Binding-site contacts:
Ligand atom O2 contacts residue GLY430 of chain 1.H at 3.5 Å (h-bond).
Ligand atom C6 contacts residue THR438 of chain 1.H at 3.5 Å.
Ligand atom O2P contacts residue ARG405 of chain 1.H at 2.8 Å (salt-bridge).
Ligand atom C6 contacts residue SER353 of chain 1.H at 3.8 Å.
Ligand atom O4 contacts residue THR438 of chain 1.H at 3.5 Å (h-bond).
Ligand atom O5 contacts residue LEU347 of chain 1.H at 3.8 Å.
Ligand atom O1P contacts residue ARG405 of chain 1.H at 2.8 Å (salt-bridge).
Ligand atom O6 contacts residue THR349 of chain 1.H at 3.0 Å (h-bond).
Ligand atom P2 contacts residue THR349 of chain 1.H at 3.7 Å.
Ligand atom O6 contacts residue SER435 of chain 1.H at 3.8 Å.
Ligand atom O4 contacts residue TYR437 of chain 1.H at 2.9 Å (h-bond).
Ligand atom O4 contacts residue GLY434 of chain 1.H at 2.6 Å (h-bond).
Ligand atom O3 contacts residue GLY430 of chain 1.H at 3.2 Å.
Ligand atom P2 contacts residue SER435 of chain 1.H at 3.5 Å.
Ligand atom C5 contacts residue GLY434 of chain 1.H at 3.5 Å.
Ligand atom C4 contacts residue GLY434 of chain 1.H at 3.3 Å.
Ligand atom O1 contacts residue GLY434 of chain 1.H at 3.7 Å.
Ligand atom P2 contacts residue SER353 of chain 1.H at 3.6 Å.
Ligand atom O3 contacts residue ARG432 of chain 1.H at 2.7 Å (salt-bridge).
Ligand atom C6 contacts residue LEU347 of chain 1.H at 3.6 Å (hydrophobic).
Ligand atom O5P contacts residue SER435 of chain 1.H at 3.2 Å (h-bond).
Ligand atom O2 contacts residue LEU347 of chain 1.H at 3.5 Å.
Ligand atom O5P contacts residue SER353 of chain 1.H at 3.6 Å.
Ligand atom P2 contacts residue THR348 of chain 1.H at 3.5 Å.
Ligand atom O3 contacts residue TRP398 of chain 1.H at 3.7 Å.
Ligand atom C3 contacts residue GLY434 of chain 1.H at 3.5 Å.
Ligand atom O5P contacts residue GLY436 of chain 1.H at 2.9 Å (h-bond).
Ligand atom O3P contacts residue GLY434 of chain 1.H at 2.8 Å (h-bond).
Ligand atom O4P contacts residue SER353 of chain 1.H at 2.7 Å (h-bond).
Ligand atom O4 contacts residue GLY436 of chain 1.H at 3.7 Å.
Ligand atom O6P contacts residue THR349 of chain 1.H at 3.3 Å (h-bond).
Ligand atom C3 contacts residue ARG432 of chain 1.H at 3.3 Å.
Ligand atom O4P contacts residue THR348 of chain 1.H at 2.5 Å (h-bond).
Ligand atom P1 contacts residue ARG405 of chain 1.H at 3.7 Å.
Ligand atom O1P contacts residue TRP398 of chain 1.H at 2.8 Å (h-bond).
Ligand atom O6P contacts residue THR350 of chain 1.H at 2.6 Å (h-bond).
Ligand atom O6P contacts residue THR348 of chain 1.H at 3.6 Å (h-bond).
Ligand atom O6P contacts residue SER435 of chain 1.H at 2.8 Å (h-bond).
Ligand atom O6 contacts residue THR348 of chain 1.H at 3.6 Å.
Ligand atom O3P contacts residue PRO433 of chain 1.H at 3.6 Å.

The protein below binds the small molecule below.
Small molecule (SMILES): O=P(O)(O)OC[C@H]1O[C@](O)(COP(=O)(O)O)[C@@H](O)[C@@H]1O

Sequence of chain 1.H:
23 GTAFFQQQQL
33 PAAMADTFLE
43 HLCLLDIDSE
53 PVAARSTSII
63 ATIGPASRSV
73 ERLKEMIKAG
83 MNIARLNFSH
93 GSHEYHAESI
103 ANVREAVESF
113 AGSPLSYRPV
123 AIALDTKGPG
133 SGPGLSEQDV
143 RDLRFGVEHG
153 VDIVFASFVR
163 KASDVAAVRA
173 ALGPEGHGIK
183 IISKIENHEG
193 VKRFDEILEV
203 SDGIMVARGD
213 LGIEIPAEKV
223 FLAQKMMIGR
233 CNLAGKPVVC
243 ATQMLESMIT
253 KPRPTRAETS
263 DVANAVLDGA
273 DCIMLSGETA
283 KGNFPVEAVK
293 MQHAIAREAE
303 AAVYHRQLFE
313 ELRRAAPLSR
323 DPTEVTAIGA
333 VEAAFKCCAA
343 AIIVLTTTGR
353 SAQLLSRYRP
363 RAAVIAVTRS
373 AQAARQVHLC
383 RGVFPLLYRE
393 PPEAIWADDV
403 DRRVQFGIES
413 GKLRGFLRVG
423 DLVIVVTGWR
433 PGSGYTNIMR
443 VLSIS